Sequence of chain 1.A:
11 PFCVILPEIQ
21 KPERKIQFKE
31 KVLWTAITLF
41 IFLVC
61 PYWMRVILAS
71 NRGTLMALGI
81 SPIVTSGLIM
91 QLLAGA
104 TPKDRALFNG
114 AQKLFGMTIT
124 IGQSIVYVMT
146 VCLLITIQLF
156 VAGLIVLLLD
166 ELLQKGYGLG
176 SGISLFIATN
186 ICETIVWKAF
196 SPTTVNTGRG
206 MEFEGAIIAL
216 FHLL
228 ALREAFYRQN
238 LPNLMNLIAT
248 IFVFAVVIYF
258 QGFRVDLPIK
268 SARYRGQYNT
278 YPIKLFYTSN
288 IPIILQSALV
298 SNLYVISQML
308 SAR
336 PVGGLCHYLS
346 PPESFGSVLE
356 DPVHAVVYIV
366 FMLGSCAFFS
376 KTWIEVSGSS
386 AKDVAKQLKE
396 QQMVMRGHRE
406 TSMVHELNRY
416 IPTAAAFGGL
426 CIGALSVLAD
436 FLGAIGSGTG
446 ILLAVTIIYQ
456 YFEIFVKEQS

A small-molecule ligand and the protein it binds are described below.
Small molecule (SMILES): CC(C)C[C@@H]1NC(=O)[C@H](Cc2cn(Cc3ccc(Br)cc3)c3ccccc23)N(C)C(=O)[C@H](CC(F)(F)F)NC(=O)[C@H](CC(C)C)N(C)C(=O)[C@H](CC(F)(F)F)NC(=O)[C@@H](CCC#N)OC(=O)[C@H](C)N(C)C1=O

Binding-site contacts:
Ligand atom C8 contacts residue ILE291 of chain 1.A at 3.6 Å (hydrophobic).
Ligand atom CB contacts residue ALA295 of chain 1.A at 3.9 Å (hydrophobic).
Ligand atom CA contacts residue ASN299 of chain 1.A at 3.7 Å.
Ligand atom CB contacts residue MET64 of chain 1.A at 3.8 Å (hydrophobic).
Ligand atom CD1 contacts residue MET64 of chain 1.A at 3.6 Å (hydrophobic).
Ligand atom O contacts residue MET64 of chain 1.A at 3.6 Å.
Ligand atom CG contacts residue SER298 of chain 1.A at 3.8 Å.
Ligand atom C contacts residue MET64 of chain 1.A at 3.7 Å (hydrophobic).
Ligand atom CZ2 contacts residue ALA295 of chain 1.A at 3.4 Å (hydrophobic).
Ligand atom CB contacts residue ASN299 of chain 1.A at 3.5 Å.
Ligand atom FAD contacts residue ALA295 of chain 1.A at 3.5 Å.
Ligand atom CG contacts residue VAL302 of chain 1.A at 3.6 Å (hydrophobic).
Ligand atom C7 contacts residue THR85 of chain 1.A at 3.5 Å.
Ligand atom C13 contacts residue MET64 of chain 1.A at 3.5 Å (hydrophobic).
Ligand atom FAD contacts residue ILE67 of chain 1.A at 3.2 Å.
Ligand atom CB contacts residue ASN299 of chain 1.A at 3.8 Å.
Ligand atom C6 contacts residue PHE181 of chain 1.A at 3.8 Å (hydrophobic).
Ligand atom O contacts residue MET64 of chain 1.A at 3.9 Å.
Ligand atom O contacts residue ASN299 of chain 1.A at 2.8 Å (h-bond).
Ligand atom CZ2 contacts residue ILE291 of chain 1.A at 3.9 Å (hydrophobic).
Ligand atom N contacts residue ASN299 of chain 1.A at 3.0 Å (h-bond).
Ligand atom FAC contacts residue ASN299 of chain 1.A at 3.1 Å.
Ligand atom FAC contacts residue SER298 of chain 1.A at 3.2 Å.
Ligand atom FAD contacts residue VAL129 of chain 1.A at 3.0 Å.
Ligand atom C7 contacts residue ILE291 of chain 1.A at 3.4 Å (hydrophobic).
Ligand atom FAE contacts residue MET64 of chain 1.A at 3.5 Å.
Ligand atom CA contacts residue MET64 of chain 1.A at 3.7 Å (hydrophobic).
Ligand atom FAD contacts residue SER298 of chain 1.A at 3.2 Å.
Ligand atom C7 contacts residue PHE181 of chain 1.A at 3.2 Å (hydrophobic).
Ligand atom FAE contacts residue ILE67 of chain 1.A at 3.2 Å.
Ligand atom CG contacts residue ILE67 of chain 1.A at 3.8 Å (hydrophobic).
Ligand atom C2 contacts residue ILE67 of chain 1.A at 3.5 Å (hydrophobic).
Ligand atom N3 contacts residue ILE67 of chain 1.A at 3.8 Å.
Ligand atom C14 contacts residue SER81 of chain 1.A at 3.6 Å.
Ligand atom C8 contacts residue PHE181 of chain 1.A at 3.6 Å (hydrophobic).
Ligand atom FAC contacts residue MET64 of chain 1.A at 3.8 Å.
Ligand atom CH2 contacts residue ALA295 of chain 1.A at 3.6 Å (hydrophobic).
Ligand atom O2 contacts residue GLN126 of chain 1.A at 3.2 Å.
Ligand atom C15 contacts residue SER81 of chain 1.A at 3.8 Å.
Ligand atom BR1 contacts residue ILE291 of chain 1.A at 3.6 Å.